The small molecule below binds the protein below.
Small molecule (SMILES): Clc1ccc(Oc2ccc(Nc3ncnc4[nH]ccc34)cc2)cc1

Sequence of chain 1.A:
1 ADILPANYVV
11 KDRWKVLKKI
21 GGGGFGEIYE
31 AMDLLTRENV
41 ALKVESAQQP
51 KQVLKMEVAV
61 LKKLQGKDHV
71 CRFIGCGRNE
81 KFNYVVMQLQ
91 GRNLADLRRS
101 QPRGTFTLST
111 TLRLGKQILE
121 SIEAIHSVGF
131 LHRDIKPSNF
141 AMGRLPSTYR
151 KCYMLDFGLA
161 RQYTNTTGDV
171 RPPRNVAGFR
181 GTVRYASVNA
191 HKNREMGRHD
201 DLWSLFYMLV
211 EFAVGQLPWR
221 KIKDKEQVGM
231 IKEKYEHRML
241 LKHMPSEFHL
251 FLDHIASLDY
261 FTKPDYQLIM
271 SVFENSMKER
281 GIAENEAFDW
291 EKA

Binding-site contacts:
Ligand atom C15 contacts residue ILE20 of chain 1.A at 3.2 Å (hydrophobic).
Ligand atom C12 contacts residue GLN88 of chain 1.A at 4.1 Å.
Ligand atom C5 contacts residue ASN93 of chain 1.A at 3.9 Å.
Ligand atom C18 contacts residue ARG99 of chain 1.A at 4.1 Å.
Ligand atom C10 contacts residue GLY91 of chain 1.A at 3.8 Å.
Ligand atom C11 contacts residue LEU155 of chain 1.A at 3.9 Å (hydrophobic).
Ligand atom C5 contacts residue ILE20 of chain 1.A at 3.5 Å (hydrophobic).
Ligand atom N3 contacts residue LEU89 of chain 1.A at 3.9 Å.
Ligand atom C13 contacts residue LEU155 of chain 1.A at 3.9 Å (hydrophobic).
Ligand atom N2 contacts residue LEU155 of chain 1.A at 4.0 Å.
Ligand atom C7 contacts residue ASN93 of chain 1.A at 4.0 Å.
Ligand atom CL1 contacts residue ARG99 of chain 1.A at 3.4 Å.
Ligand atom N1 contacts residue LEU155 of chain 1.A at 3.6 Å.
Ligand atom O1 contacts residue ILE20 of chain 1.A at 3.6 Å.
Ligand atom N3 contacts residue GLN90 of chain 1.A at 3.1 Å (h-bond).
Ligand atom C16 contacts residue ILE20 of chain 1.A at 2.5 Å (hydrophobic).
Ligand atom C12 contacts residue ALA41 of chain 1.A at 3.8 Å (hydrophobic).
Ligand atom C17 contacts residue ASN93 of chain 1.A at 3.2 Å.
Ligand atom N4 contacts residue GLN90 of chain 1.A at 4.0 Å.
Ligand atom N4 contacts residue LEU89 of chain 1.A at 4.1 Å.
Ligand atom C2 contacts residue SER138 of chain 1.A at 4.2 Å.
Ligand atom C12 contacts residue MET87 of chain 1.A at 3.9 Å (hydrophobic).
Ligand atom C7 contacts residue SER138 of chain 1.A at 3.4 Å.
Ligand atom N4 contacts residue ALA41 of chain 1.A at 3.6 Å.
Ligand atom C18 contacts residue ASN93 of chain 1.A at 3.7 Å.
Ligand atom C1 contacts residue SER138 of chain 1.A at 4.0 Å.
Ligand atom C13 contacts residue ILE28 of chain 1.A at 3.7 Å (hydrophobic).
Ligand atom O1 contacts residue ASN93 of chain 1.A at 4.0 Å.
Ligand atom C11 contacts residue GLN90 of chain 1.A at 3.9 Å.
Ligand atom C10 contacts residue GLN90 of chain 1.A at 3.5 Å.
Ligand atom C6 contacts residue ASN93 of chain 1.A at 3.3 Å.
Ligand atom N4 contacts residue GLN88 of chain 1.A at 3.5 Å (h-bond).
Ligand atom C9 contacts residue LEU155 of chain 1.A at 3.6 Å (hydrophobic).
Ligand atom C12 contacts residue LEU155 of chain 1.A at 4.0 Å (hydrophobic).
Ligand atom C4 contacts residue ASN93 of chain 1.A at 3.8 Å.
Ligand atom C18 contacts residue ASP96 of chain 1.A at 3.4 Å.
Ligand atom C6 contacts residue SER138 of chain 1.A at 3.6 Å.
Ligand atom C17 contacts residue ASP96 of chain 1.A at 3.5 Å.
Ligand atom C14 contacts residue LEU155 of chain 1.A at 3.8 Å (hydrophobic).
Ligand atom N4 contacts residue LEU155 of chain 1.A at 4.0 Å.